Binding-site contacts:
Ligand atom C3 contacts residue CYS6 of chain 3.A at 3.4 Å (hydrophobic).
Ligand atom C6 contacts residue CYS11 of chain 3.A at 4.5 Å (hydrophobic).
Ligand atom O4 contacts residue CYS6 of chain 3.A at 2.5 Å (h-bond).
Ligand atom C4 contacts residue CYS11 of chain 3.A at 4.0 Å (hydrophobic).
Ligand atom C4 contacts residue CYS6 of chain 3.A at 3.4 Å (hydrophobic).
Ligand atom C2 contacts residue HIS10 of chain 3.B at 4.1 Å.
Ligand atom C2 contacts residue LEU11 of chain 3.B at 4.1 Å (hydrophobic).
Ligand atom O1 contacts residue SER9 of chain 1.B at 3.9 Å.
Ligand atom C6 contacts residue HIS5 of chain 1.B at 4.1 Å.
Ligand atom O4 contacts residue LEU11 of chain 3.B at 4.1 Å.
Ligand atom C3 contacts residue LEU6 of chain 1.B at 4.0 Å (hydrophobic).
Ligand atom C5 contacts residue HIS5 of chain 1.B at 4.2 Å.
Ligand atom C1 contacts residue ALA14 of chain 3.B at 4.3 Å (hydrophobic).
Ligand atom C5 contacts residue CYS11 of chain 3.A at 3.6 Å (hydrophobic).
Ligand atom O2 contacts residue ALA14 of chain 3.B at 4.3 Å.
Ligand atom C5 contacts residue LEU16 of chain 3.A at 4.3 Å (hydrophobic).
Ligand atom C contacts residue HIS10 of chain 3.B at 4.3 Å.
Ligand atom O4 contacts residue CYS11 of chain 3.A at 3.1 Å (h-bond).
Ligand atom C2 contacts residue HIS5 of chain 1.B at 4.4 Å.
Ligand atom C3 contacts residue HIS5 of chain 1.B at 4.4 Å.
Ligand atom C1 contacts residue HIS5 of chain 1.B at 4.3 Å.
Ligand atom O4 contacts residue ILE10 of chain 3.A at 3.9 Å.
Ligand atom C contacts residue ALA14 of chain 3.B at 4.3 Å (hydrophobic).
Ligand atom C2 contacts residue LEU6 of chain 1.B at 3.9 Å (hydrophobic).
Ligand atom C6 contacts residue ALA14 of chain 3.B at 4.3 Å (hydrophobic).
Ligand atom C4 contacts residue LEU11 of chain 3.B at 3.9 Å (hydrophobic).
Ligand atom O4 contacts residue SER9 of chain 3.A at 3.8 Å.
Ligand atom C4 contacts residue HIS5 of chain 1.B at 4.2 Å.
Ligand atom C3 contacts residue LEU11 of chain 3.B at 3.5 Å (hydrophobic).
Ligand atom O1 contacts residue HIS10 of chain 3.B at 3.5 Å.

The protein below binds the small molecule below.
Small molecule (SMILES): COC(=O)c1ccc(O)cc1

Sequence of chain 3.B:
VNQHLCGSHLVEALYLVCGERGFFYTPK

Sequence of chain 3.A:
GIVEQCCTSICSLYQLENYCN

Sequence of chain 1.B:
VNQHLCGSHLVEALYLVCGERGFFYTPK